Sequence of chain 1.A:
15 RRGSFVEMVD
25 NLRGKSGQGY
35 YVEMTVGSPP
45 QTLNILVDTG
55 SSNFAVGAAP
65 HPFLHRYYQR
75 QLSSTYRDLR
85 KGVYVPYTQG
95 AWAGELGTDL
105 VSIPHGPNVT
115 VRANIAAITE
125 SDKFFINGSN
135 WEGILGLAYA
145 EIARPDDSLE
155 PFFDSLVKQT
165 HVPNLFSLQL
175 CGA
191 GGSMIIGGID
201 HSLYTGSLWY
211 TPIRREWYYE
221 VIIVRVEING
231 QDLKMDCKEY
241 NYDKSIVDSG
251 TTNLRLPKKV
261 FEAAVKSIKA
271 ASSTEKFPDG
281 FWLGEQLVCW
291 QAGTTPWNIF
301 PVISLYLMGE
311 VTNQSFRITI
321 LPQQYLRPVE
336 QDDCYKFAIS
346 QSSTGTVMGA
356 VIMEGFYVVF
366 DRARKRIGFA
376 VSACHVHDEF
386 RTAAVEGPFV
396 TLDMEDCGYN

A small-molecule ligand and the protein it binds are described below.
Small molecule (SMILES): CN(c1cc(C(=O)N[C@@H](Cc2ccccc2)[C@H](O)CNC2CC2)cc(C(=O)c2ccccc2)c1)S(C)(=O)=O

Binding-site contacts:
Ligand atom O5 contacts residue ASN253 of chain 1.A at 3.4 Å (h-bond).
Ligand atom C20 contacts residue GLN32 of chain 1.A at 3.2 Å.
Ligand atom O5 contacts residue ARG255 of chain 1.A at 3.2 Å.
Ligand atom O2 contacts residue GLN93 of chain 1.A at 3.1 Å (h-bond).
Ligand atom O4 contacts residue THR252 of chain 1.A at 3.3 Å (h-bond).
Ligand atom C12 contacts residue GLN93 of chain 1.A at 3.5 Å.
Ligand atom O2 contacts residue THR92 of chain 1.A at 3.2 Å.
Ligand atom C25 contacts residue GLN93 of chain 1.A at 3.0 Å.
Ligand atom C3 contacts residue TYR218 of chain 1.A at 3.4 Å (hydrophobic).
Ligand atom C27 contacts residue LEU50 of chain 1.A at 3.5 Å (hydrophobic).
Ligand atom C15 contacts residue THR252 of chain 1.A at 3.2 Å.
Ligand atom C5 contacts residue ASP52 of chain 1.A at 3.5 Å.
Ligand atom C17 contacts residue GLY250 of chain 1.A at 3.0 Å.
Ligand atom C20 contacts residue ILE130 of chain 1.A at 3.3 Å (hydrophobic).
Ligand atom O4 contacts residue GLN93 of chain 1.A at 3.4 Å (h-bond).
Ligand atom C17 contacts residue THR252 of chain 1.A at 3.4 Å.
Ligand atom C21 contacts residue ILE130 of chain 1.A at 3.2 Å (hydrophobic).
Ligand atom N1 contacts residue ASP248 of chain 1.A at 2.7 Å (salt-bridge).
Ligand atom C15 contacts residue GLN93 of chain 1.A at 3.6 Å.
Ligand atom O3 contacts residue GLY54 of chain 1.A at 3.3 Å (h-bond).
Ligand atom C1 contacts residue ASP248 of chain 1.A at 3.2 Å.
Ligand atom C25 contacts residue PHE128 of chain 1.A at 3.5 Å (hydrophobic).
Ligand atom C4 contacts residue ASP248 of chain 1.A at 3.3 Å.
Ligand atom C18 contacts residue GLY250 of chain 1.A at 3.4 Å.
Ligand atom C19 contacts residue GLN32 of chain 1.A at 3.3 Å.
Ligand atom C28 contacts residue LEU50 of chain 1.A at 3.2 Å (hydrophobic).
Ligand atom N2 contacts residue GLY250 of chain 1.A at 3.0 Å (h-bond).
Ligand atom C8 contacts residue ASP52 of chain 1.A at 3.4 Å.
Ligand atom O3 contacts residue ASP52 of chain 1.A at 2.7 Å (salt-bridge).
Ligand atom C10 contacts residue GLY250 of chain 1.A at 3.2 Å.
Ligand atom O6 contacts residue ASN253 of chain 1.A at 3.0 Å (h-bond).
Ligand atom O6 contacts residue THR252 of chain 1.A at 3.4 Å (h-bond).
Ligand atom C19 contacts residue GLY33 of chain 1.A at 3.5 Å.
Ligand atom C24 contacts residue GLN93 of chain 1.A at 3.4 Å.
Ligand atom O3 contacts residue TYR91 of chain 1.A at 3.4 Å.
Ligand atom C3 contacts residue ILE246 of chain 1.A at 3.3 Å (hydrophobic).
Ligand atom C2 contacts residue GLY54 of chain 1.A at 3.2 Å.
Ligand atom C22 contacts residue THR252 of chain 1.A at 3.4 Å.
Ligand atom N1 contacts residue GLY54 of chain 1.A at 3.2 Å (h-bond).
Ligand atom O5 contacts residue SER345 of chain 1.A at 3.3 Å (h-bond).